A protein and the small-molecule ligand that binds it are described below.
Small molecule (SMILES): CC(=O)N[C@@H]1[C@@H](O)[C@H](O)[C@@H](CO)O[C@H]1O

Binding-site contacts:
Ligand atom C5 contacts residue ASN204 of chain 2.D at 3.7 Å.
Ligand atom C4 contacts residue ASN204 of chain 2.D at 4.2 Å.
Ligand atom C2 contacts residue ASN204 of chain 2.D at 2.4 Å.
Ligand atom C1 contacts residue THR206 of chain 2.D at 3.9 Å.
Ligand atom C8 contacts residue GLU245 of chain 2.D at 3.7 Å.
Ligand atom C8 contacts residue ILE247 of chain 2.D at 3.7 Å (hydrophobic).
Ligand atom N2 contacts residue ASN204 of chain 2.D at 2.8 Å (h-bond).
Ligand atom C7 contacts residue ASN204 of chain 2.D at 3.2 Å.
Ligand atom C7 contacts residue ILE247 of chain 2.D at 3.9 Å (hydrophobic).
Ligand atom C5 contacts residue THR206 of chain 2.D at 4.2 Å.
Ligand atom O7 contacts residue ILE247 of chain 2.D at 3.4 Å.
Ligand atom N2 contacts residue THR206 of chain 2.D at 4.1 Å.
Ligand atom C8 contacts residue ASN204 of chain 2.D at 4.4 Å.
Ligand atom C2 contacts residue THR206 of chain 2.D at 4.5 Å.
Ligand atom O5 contacts residue THR206 of chain 2.D at 4.4 Å.
Ligand atom C3 contacts residue ASN204 of chain 2.D at 3.8 Å.
Ligand atom O7 contacts residue ASN204 of chain 2.D at 3.3 Å (h-bond).
Ligand atom C1 contacts residue ASN204 of chain 2.D at 1.4 Å.
Ligand atom C8 contacts residue SER244 of chain 2.D at 3.6 Å.
Ligand atom O5 contacts residue ASN204 of chain 2.D at 2.4 Å (h-bond).
Ligand atom O7 contacts residue HIS321 of chain 2.D at 4.2 Å.

Sequence of chain 2.D:
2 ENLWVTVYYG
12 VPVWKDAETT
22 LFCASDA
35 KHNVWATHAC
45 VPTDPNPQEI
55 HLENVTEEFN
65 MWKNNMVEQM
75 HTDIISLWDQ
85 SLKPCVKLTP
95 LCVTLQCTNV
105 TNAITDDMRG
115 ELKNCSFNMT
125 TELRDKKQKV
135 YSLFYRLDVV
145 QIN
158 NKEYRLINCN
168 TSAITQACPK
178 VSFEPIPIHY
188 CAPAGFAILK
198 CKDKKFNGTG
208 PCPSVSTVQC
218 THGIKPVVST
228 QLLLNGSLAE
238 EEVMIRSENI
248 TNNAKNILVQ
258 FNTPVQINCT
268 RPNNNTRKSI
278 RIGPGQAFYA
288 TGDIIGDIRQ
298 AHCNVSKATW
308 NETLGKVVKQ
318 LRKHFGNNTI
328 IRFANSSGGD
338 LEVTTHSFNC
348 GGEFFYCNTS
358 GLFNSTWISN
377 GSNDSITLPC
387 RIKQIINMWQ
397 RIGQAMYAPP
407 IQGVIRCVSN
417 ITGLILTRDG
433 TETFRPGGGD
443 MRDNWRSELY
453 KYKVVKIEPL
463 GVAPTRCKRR